Sequence of chain 1.A:
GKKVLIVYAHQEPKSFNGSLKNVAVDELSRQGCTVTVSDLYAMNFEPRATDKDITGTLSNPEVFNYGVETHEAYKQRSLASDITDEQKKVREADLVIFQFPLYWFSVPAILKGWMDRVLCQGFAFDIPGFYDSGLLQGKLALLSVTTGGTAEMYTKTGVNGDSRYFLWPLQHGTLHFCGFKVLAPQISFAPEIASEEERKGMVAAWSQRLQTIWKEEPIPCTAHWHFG

Binding-site contacts:
Ligand atom C5 contacts residue FAD1 of chain 1.C at 3.2 Å.
Ligand atom C6 contacts residue FAD1 of chain 1.C at 3.1 Å.
Ligand atom C1 contacts residue PHE181 of chain 2.A at 3.5 Å (hydrophobic).
Ligand atom C27 contacts residue MET157 of chain 1.A at 3.6 Å (hydrophobic).
Ligand atom C12 contacts residue FAD1 of chain 1.C at 3.3 Å.
Ligand atom C16 contacts residue GLY152 of chain 1.A at 3.7 Å.
Ligand atom C11 contacts residue FAD1 of chain 1.C at 3.3 Å.
Ligand atom N8 contacts residue FAD1 of chain 1.C at 3.4 Å (h-bond).
Ligand atom C1 contacts residue GLY177 of chain 2.A at 3.5 Å.
Ligand atom C6 contacts residue PHE181 of chain 2.A at 3.5 Å (hydrophobic).
Ligand atom C18 contacts residue FAD1 of chain 1.C at 3.7 Å.
Ligand atom C5 contacts residue PHE181 of chain 2.A at 3.6 Å (hydrophobic).
Ligand atom N10 contacts residue PHE129 of chain 2.A at 3.3 Å.
Ligand atom N21 contacts residue GLY152 of chain 1.A at 3.7 Å.
Ligand atom C28 contacts residue MET157 of chain 1.A at 3.6 Å (hydrophobic).
Ligand atom C7 contacts residue FAD1 of chain 1.C at 3.3 Å.
Ligand atom C20 contacts residue FAD1 of chain 1.C at 3.6 Å.
Ligand atom C4 contacts residue PHE181 of chain 2.A at 3.5 Å (hydrophobic).
Ligand atom C14 contacts residue FAD1 of chain 1.C at 3.7 Å.
Ligand atom C12 contacts residue TRP108 of chain 1.A at 3.5 Å (hydrophobic).
Ligand atom C2 contacts residue PHE109 of chain 1.A at 3.7 Å (hydrophobic).
Ligand atom C29 contacts residue GLY152 of chain 1.A at 3.5 Å.
Ligand atom C9 contacts residue PHE129 of chain 2.A at 3.4 Å (hydrophobic).
Ligand atom C6 contacts residue TRP108 of chain 1.A at 3.6 Å (hydrophobic).
Ligand atom C2 contacts residue PHE181 of chain 2.A at 3.3 Å (hydrophobic).
Ligand atom C19 contacts residue FAD1 of chain 1.C at 3.7 Å.
Ligand atom C9 contacts residue FAD1 of chain 1.C at 3.4 Å.
Ligand atom C17 contacts residue GLY152 of chain 1.A at 3.6 Å.
Ligand atom C18 contacts residue GLU196 of chain 1.A at 3.3 Å.
Ligand atom C4 contacts residue FAD1 of chain 1.C at 3.4 Å.
Ligand atom N3 contacts residue FAD1 of chain 1.C at 3.3 Å (h-bond).
Ligand atom N3 contacts residue PHE181 of chain 2.A at 3.5 Å.
Ligand atom C11 contacts residue TRP108 of chain 1.A at 3.6 Å (hydrophobic).
Ligand atom C11 contacts residue PHE129 of chain 2.A at 3.4 Å (hydrophobic).
Ligand atom C26 contacts residue MET157 of chain 1.A at 3.7 Å (hydrophobic).
Ligand atom C1 contacts residue PHE109 of chain 1.A at 3.7 Å (hydrophobic).
Ligand atom N10 contacts residue FAD1 of chain 1.C at 3.6 Å.
Ligand atom C1 contacts residue FAD1 of chain 1.C at 3.3 Å.
Ligand atom C2 contacts residue FAD1 of chain 1.C at 3.5 Å.
Ligand atom N13 contacts residue FAD1 of chain 1.C at 3.7 Å.

A small-molecule ligand and the protein it binds are described below.
Small molecule (SMILES): Cc1ccc(NC(=O)c2ccc(CN3CCN(C)CC3)cc2)cc1Nc1nccc(-c2cccnc2)n1

Sequence of chain 2.A:
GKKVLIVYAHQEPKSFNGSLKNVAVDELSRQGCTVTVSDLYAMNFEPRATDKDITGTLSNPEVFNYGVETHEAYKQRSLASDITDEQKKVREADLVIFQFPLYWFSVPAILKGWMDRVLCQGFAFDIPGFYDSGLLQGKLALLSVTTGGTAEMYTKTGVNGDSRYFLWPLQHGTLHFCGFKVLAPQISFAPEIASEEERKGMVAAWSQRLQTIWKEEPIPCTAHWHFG